Sequence of chain 1.C:
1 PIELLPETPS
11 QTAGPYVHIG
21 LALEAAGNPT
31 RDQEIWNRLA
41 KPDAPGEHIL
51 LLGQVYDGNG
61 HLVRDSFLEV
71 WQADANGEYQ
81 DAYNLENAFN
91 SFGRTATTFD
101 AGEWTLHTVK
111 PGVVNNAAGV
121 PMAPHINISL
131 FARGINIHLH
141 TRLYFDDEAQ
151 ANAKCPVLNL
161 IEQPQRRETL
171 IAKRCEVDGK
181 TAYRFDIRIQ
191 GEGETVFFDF

Sequence of chain 1.D:
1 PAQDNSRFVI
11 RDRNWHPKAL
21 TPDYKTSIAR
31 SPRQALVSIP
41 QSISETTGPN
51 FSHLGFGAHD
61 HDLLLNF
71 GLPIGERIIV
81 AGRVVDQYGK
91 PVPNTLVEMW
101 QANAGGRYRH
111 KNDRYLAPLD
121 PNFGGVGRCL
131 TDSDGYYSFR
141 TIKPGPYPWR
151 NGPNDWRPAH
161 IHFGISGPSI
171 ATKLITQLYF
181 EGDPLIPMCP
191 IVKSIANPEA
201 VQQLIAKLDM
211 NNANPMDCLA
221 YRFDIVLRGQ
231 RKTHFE

This protein binds this small molecule.
Small molecule (SMILES): O=C(O)c1ccc(O)c(F)c1

Binding-site contacts:
Ligand atom F3 contacts residue GLY14 of chain 1.C at 3.8 Å.
Ligand atom C7 contacts residue TYR24 of chain 1.D at 3.5 Å (hydrophobic).
Ligand atom C1 contacts residue ILE191 of chain 1.D at 3.9 Å (hydrophobic).
Ligand atom C1 contacts residue TRP149 of chain 1.D at 3.9 Å (hydrophobic).
Ligand atom C4 contacts residue FE1 of chain 1.Q at 3.2 Å.
Ligand atom C7 contacts residue PRO15 of chain 1.C at 3.7 Å (hydrophobic).
Ligand atom C2 contacts residue ILE191 of chain 1.D at 3.2 Å (hydrophobic).
Ligand atom F3 contacts residue ILE191 of chain 1.D at 3.6 Å.
Ligand atom O1 contacts residue TRP149 of chain 1.D at 4.0 Å.
Ligand atom C7 contacts residue TRP149 of chain 1.D at 3.7 Å (hydrophobic).
Ligand atom O2 contacts residue TRP149 of chain 1.D at 3.3 Å.
Ligand atom C2 contacts residue THR12 of chain 1.C at 4.0 Å.
Ligand atom C1 contacts residue PRO15 of chain 1.C at 3.3 Å (hydrophobic).
Ligand atom C3 contacts residue ILE191 of chain 1.D at 3.5 Å (hydrophobic).
Ligand atom O4 contacts residue ARG157 of chain 1.D at 2.8 Å (salt-bridge).
Ligand atom C4 contacts residue ARG157 of chain 1.D at 3.4 Å.
Ligand atom O2 contacts residue ARG133 of chain 1.C at 4.0 Å.
Ligand atom O4 contacts residue HIS160 of chain 1.D at 2.9 Å (h-bond).
Ligand atom C2 contacts residue GLY14 of chain 1.C at 3.7 Å.
Ligand atom C5 contacts residue ARG157 of chain 1.D at 3.9 Å.
Ligand atom C3 contacts residue GLY14 of chain 1.C at 3.8 Å.
Ligand atom O1 contacts residue TYR24 of chain 1.D at 2.4 Å (h-bond).
Ligand atom C5 contacts residue TYR147 of chain 1.D at 3.0 Å (hydrophobic).
Ligand atom F3 contacts residue GLN177 of chain 1.D at 2.9 Å.
Ligand atom C3 contacts residue ARG157 of chain 1.D at 3.6 Å.
Ligand atom O4 contacts residue FE1 of chain 1.Q at 2.1 Å.
Ligand atom C2 contacts residue TYR24 of chain 1.D at 3.6 Å (hydrophobic).
Ligand atom C5 contacts residue FE1 of chain 1.Q at 3.9 Å.
Ligand atom F3 contacts residue ARG157 of chain 1.D at 3.3 Å.
Ligand atom F3 contacts residue HIS162 of chain 1.D at 3.5 Å.
Ligand atom C4 contacts residue TYR147 of chain 1.D at 2.9 Å (hydrophobic).
Ligand atom C2 contacts residue PRO15 of chain 1.C at 3.6 Å (hydrophobic).
Ligand atom O4 contacts residue TYR108 of chain 1.D at 3.7 Å.
Ligand atom C5 contacts residue PRO15 of chain 1.C at 4.0 Å (hydrophobic).
Ligand atom F3 contacts residue THR12 of chain 1.C at 3.5 Å.
Ligand atom O4 contacts residue TYR147 of chain 1.D at 2.1 Å (h-bond).
Ligand atom O4 contacts residue HIS162 of chain 1.D at 3.5 Å (h-bond).
Ligand atom C6 contacts residue PRO15 of chain 1.C at 3.6 Å (hydrophobic).
Ligand atom C6 contacts residue TRP149 of chain 1.D at 3.9 Å (hydrophobic).
Ligand atom O1 contacts residue ARG133 of chain 1.C at 3.3 Å.